Binding-site contacts:
Ligand atom N2 contacts residue ASN252 of chain 1.A at 3.1 Å (h-bond).
Ligand atom C8 contacts residue TYR249 of chain 1.A at 3.8 Å (hydrophobic).
Ligand atom O7 contacts residue LYS312 of chain 1.A at 4.0 Å.
Ligand atom N2 contacts residue MET248 of chain 1.A at 4.4 Å.
Ligand atom C5 contacts residue ASN252 of chain 1.A at 3.6 Å.
Ligand atom O7 contacts residue TYR249 of chain 1.A at 3.5 Å.
Ligand atom C7 contacts residue TYR249 of chain 1.A at 4.2 Å (hydrophobic).
Ligand atom C1 contacts residue ASN252 of chain 1.A at 1.4 Å.
Ligand atom C8 contacts residue PRO304 of chain 1.A at 4.1 Å (hydrophobic).
Ligand atom C7 contacts residue ASN252 of chain 1.A at 3.8 Å.
Ligand atom C2 contacts residue ASN252 of chain 1.A at 2.4 Å.
Ligand atom C8 contacts residue PHE302 of chain 1.A at 4.3 Å (hydrophobic).
Ligand atom C3 contacts residue ASN252 of chain 1.A at 3.8 Å.
Ligand atom C8 contacts residue MET248 of chain 1.A at 4.3 Å (hydrophobic).
Ligand atom O5 contacts residue ASN252 of chain 1.A at 2.3 Å (h-bond).
Ligand atom O7 contacts residue ASN252 of chain 1.A at 3.9 Å.
Ligand atom C4 contacts residue ASN252 of chain 1.A at 4.2 Å.

The protein below binds the small molecule below.
Small molecule (SMILES): CC(=O)N[C@H]1[C@H](O[C@H]2[C@H](O)[C@@H](NC(C)=O)CO[C@@H]2CO)O[C@H](CO)[C@@H](O[C@@H]2O[C@H](CO)[C@@H](O)[C@H](O)[C@H]2NC(C)=O)[C@@H]1O

Sequence of chain 1.A:
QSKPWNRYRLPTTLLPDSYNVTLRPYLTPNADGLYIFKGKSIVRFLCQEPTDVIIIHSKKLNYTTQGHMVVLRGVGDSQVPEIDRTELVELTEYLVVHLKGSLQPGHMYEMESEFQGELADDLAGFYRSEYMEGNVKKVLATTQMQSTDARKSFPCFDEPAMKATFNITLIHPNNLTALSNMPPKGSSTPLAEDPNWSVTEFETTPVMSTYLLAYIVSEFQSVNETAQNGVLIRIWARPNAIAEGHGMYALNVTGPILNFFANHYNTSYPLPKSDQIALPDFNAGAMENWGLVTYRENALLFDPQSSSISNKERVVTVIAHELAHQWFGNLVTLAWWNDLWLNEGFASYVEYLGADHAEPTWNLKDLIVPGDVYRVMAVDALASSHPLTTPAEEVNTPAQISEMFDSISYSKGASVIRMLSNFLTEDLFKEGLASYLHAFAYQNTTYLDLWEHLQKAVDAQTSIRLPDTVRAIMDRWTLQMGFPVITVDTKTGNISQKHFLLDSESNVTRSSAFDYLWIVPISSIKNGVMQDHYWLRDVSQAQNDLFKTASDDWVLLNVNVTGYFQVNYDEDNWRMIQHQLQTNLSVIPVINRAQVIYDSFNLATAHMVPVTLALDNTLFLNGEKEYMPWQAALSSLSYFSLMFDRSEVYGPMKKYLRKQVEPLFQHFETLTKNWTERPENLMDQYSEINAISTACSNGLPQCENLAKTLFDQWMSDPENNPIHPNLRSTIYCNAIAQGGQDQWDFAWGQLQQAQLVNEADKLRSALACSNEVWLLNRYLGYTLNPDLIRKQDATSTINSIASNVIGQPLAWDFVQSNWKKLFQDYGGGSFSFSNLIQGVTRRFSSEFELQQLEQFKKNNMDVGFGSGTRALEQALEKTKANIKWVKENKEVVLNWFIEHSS